Sequence of chain 35.C:
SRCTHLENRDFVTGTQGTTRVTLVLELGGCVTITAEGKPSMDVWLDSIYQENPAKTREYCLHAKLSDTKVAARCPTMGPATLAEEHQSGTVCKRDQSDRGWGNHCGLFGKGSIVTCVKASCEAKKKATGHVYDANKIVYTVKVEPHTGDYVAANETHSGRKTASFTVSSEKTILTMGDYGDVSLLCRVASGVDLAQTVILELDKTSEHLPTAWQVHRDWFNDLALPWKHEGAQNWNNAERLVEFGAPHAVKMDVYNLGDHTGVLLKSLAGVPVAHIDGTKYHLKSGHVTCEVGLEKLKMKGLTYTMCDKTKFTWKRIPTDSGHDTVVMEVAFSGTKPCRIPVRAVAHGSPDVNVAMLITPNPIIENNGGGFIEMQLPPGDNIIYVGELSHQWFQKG

A protein and the small-molecule ligand that binds it are described below.
Small molecule (SMILES): CC(=O)N[C@@H]1[C@@H](O)[C@H](O)[C@@H](CO)O[C@H]1O

Sequence of chain 35.A:
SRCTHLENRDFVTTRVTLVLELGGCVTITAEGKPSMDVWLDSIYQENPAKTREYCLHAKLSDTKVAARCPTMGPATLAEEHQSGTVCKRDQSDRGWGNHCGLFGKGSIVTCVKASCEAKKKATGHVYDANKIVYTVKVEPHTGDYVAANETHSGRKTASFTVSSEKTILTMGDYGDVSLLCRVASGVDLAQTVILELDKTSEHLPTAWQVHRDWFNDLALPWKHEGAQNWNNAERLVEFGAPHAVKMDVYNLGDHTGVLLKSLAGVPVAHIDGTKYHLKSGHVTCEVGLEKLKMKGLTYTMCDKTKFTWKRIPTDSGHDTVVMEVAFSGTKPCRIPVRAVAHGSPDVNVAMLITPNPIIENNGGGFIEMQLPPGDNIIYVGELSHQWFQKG

Binding-site contacts:
Ligand atom C7 contacts residue ASN154 of chain 35.A at 3.5 Å.
Ligand atom C1 contacts residue HIS104 of chain 35.C at 3.5 Å.
Ligand atom C4 contacts residue ASN154 of chain 35.A at 4.2 Å.
Ligand atom C3 contacts residue ASN154 of chain 35.A at 3.8 Å.
Ligand atom C5 contacts residue ASN154 of chain 35.A at 3.6 Å.
Ligand atom O7 contacts residue ASN154 of chain 35.A at 3.2 Å (h-bond).
Ligand atom O5 contacts residue ASN154 of chain 35.A at 2.3 Å (h-bond).
Ligand atom C2 contacts residue HIS104 of chain 35.C at 4.2 Å.
Ligand atom C2 contacts residue ASN154 of chain 35.A at 2.5 Å.
Ligand atom C5 contacts residue HIS104 of chain 35.C at 3.4 Å.
Ligand atom C6 contacts residue HIS104 of chain 35.C at 3.8 Å.
Ligand atom C4 contacts residue HIS104 of chain 35.C at 4.0 Å.
Ligand atom C1 contacts residue ASN154 of chain 35.A at 1.4 Å.
Ligand atom N2 contacts residue ASN154 of chain 35.A at 3.0 Å (h-bond).
Ligand atom O6 contacts residue HIS104 of chain 35.C at 3.6 Å.
Ligand atom C3 contacts residue HIS104 of chain 35.C at 3.7 Å.
Ligand atom O4 contacts residue HIS104 of chain 35.C at 3.8 Å.
Ligand atom O5 contacts residue HIS104 of chain 35.C at 3.7 Å.